Sequence of chain 5.A:
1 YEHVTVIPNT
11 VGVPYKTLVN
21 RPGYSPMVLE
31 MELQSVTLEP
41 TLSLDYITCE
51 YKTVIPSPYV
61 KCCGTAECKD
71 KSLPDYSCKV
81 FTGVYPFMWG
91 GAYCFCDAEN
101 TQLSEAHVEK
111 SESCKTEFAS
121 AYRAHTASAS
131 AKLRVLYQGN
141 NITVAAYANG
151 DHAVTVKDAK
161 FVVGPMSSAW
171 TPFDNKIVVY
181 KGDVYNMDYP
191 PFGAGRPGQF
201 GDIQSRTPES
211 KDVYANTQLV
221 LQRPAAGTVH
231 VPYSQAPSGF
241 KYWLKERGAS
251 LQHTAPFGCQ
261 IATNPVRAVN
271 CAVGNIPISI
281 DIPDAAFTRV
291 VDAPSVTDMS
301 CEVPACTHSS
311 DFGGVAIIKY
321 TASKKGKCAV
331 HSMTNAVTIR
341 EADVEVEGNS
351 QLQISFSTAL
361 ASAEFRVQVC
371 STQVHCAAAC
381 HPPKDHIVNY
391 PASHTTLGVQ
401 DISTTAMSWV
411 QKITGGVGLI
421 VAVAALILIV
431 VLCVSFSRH

Binding-site contacts:
Ligand atom C1 contacts residue THR116 of chain 5.A at 3.3 Å.
Ligand atom O6 contacts residue PHE118 of chain 5.A at 3.9 Å.
Ligand atom C4 contacts residue ASN259 of chain 5.B at 4.2 Å.
Ligand atom O6 contacts residue LYS115 of chain 5.A at 4.4 Å.
Ligand atom C7 contacts residue ASN259 of chain 5.B at 3.1 Å.
Ligand atom C8 contacts residue ASN259 of chain 5.B at 4.1 Å.
Ligand atom C5 contacts residue ASN259 of chain 5.B at 3.7 Å.
Ligand atom C6 contacts residue THR116 of chain 5.A at 3.5 Å.
Ligand atom O7 contacts residue ASN259 of chain 5.B at 3.0 Å (h-bond).
Ligand atom C1 contacts residue ASN259 of chain 5.B at 1.4 Å.
Ligand atom C3 contacts residue ASN259 of chain 5.B at 3.8 Å.
Ligand atom O5 contacts residue ASN259 of chain 5.B at 2.4 Å (h-bond).
Ligand atom C5 contacts residue THR116 of chain 5.A at 3.5 Å.
Ligand atom N2 contacts residue ASN259 of chain 5.B at 2.9 Å (h-bond).
Ligand atom O5 contacts residue THR116 of chain 5.A at 2.6 Å (h-bond).
Ligand atom C6 contacts residue LYS115 of chain 5.A at 3.9 Å.
Ligand atom C2 contacts residue ASN259 of chain 5.B at 2.4 Å.
Ligand atom C6 contacts residue PHE118 of chain 5.A at 4.4 Å (hydrophobic).

The protein below binds the small molecule below.
Small molecule (SMILES): CC(=O)N[C@@H]1[C@@H](O)[C@H](O)[C@@H](CO)O[C@H]1O

Sequence of chain 5.B:
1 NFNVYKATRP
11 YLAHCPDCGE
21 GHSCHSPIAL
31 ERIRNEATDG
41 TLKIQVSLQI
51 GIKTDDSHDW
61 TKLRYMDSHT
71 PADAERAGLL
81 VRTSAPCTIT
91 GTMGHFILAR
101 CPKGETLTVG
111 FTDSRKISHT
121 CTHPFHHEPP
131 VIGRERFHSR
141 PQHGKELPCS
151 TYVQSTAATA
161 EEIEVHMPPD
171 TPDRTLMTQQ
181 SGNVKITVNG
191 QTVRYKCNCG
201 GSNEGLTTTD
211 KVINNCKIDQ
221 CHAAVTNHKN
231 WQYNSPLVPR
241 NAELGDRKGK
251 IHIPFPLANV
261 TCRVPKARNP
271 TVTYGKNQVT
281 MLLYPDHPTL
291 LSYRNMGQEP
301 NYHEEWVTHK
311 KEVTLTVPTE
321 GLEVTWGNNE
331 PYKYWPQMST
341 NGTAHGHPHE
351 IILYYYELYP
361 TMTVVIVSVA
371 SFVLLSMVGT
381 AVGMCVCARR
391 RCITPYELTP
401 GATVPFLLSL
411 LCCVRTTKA